This small molecule binds to this protein.
Small molecule (SMILES): Cc1ccc(-c2c(C)noc2C)cc1S(=O)(=O)NC1CCCC1

Sequence of chain 1.A:
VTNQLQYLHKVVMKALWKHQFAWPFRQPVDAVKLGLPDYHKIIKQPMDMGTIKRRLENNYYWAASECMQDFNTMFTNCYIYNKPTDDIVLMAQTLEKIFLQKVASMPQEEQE

Binding-site contacts:
Ligand atom O2 contacts residue LEU62 of chain 1.A at 3.4 Å.
Ligand atom C16 contacts residue ASP115 of chain 1.A at 3.9 Å.
Ligand atom C12 contacts residue ILE116 of chain 1.A at 4.4 Å (hydrophobic).
Ligand atom C10 contacts residue TRP51 of chain 1.A at 3.6 Å (hydrophobic).
Ligand atom C16 contacts residue ILE116 of chain 1.A at 4.0 Å (hydrophobic).
Ligand atom C2 contacts residue VAL57 of chain 1.A at 4.1 Å (hydrophobic).
Ligand atom C4 contacts residue ASN110 of chain 1.A at 3.4 Å.
Ligand atom N1 contacts residue CYS106 of chain 1.A at 4.1 Å.
Ligand atom C6 contacts residue ILE116 of chain 1.A at 4.3 Å (hydrophobic).
Ligand atom C11 contacts residue LEU62 of chain 1.A at 3.9 Å (hydrophobic).
Ligand atom N1 contacts residue ILE116 of chain 1.A at 4.4 Å.
Ligand atom N1 contacts residue VAL57 of chain 1.A at 4.0 Å.
Ligand atom C7 contacts residue PRO52 of chain 1.A at 3.6 Å (hydrophobic).
Ligand atom C10 contacts residue LEU62 of chain 1.A at 3.5 Å (hydrophobic).
Ligand atom C15 contacts residue TRP51 of chain 1.A at 3.7 Å (hydrophobic).
Ligand atom C14 contacts residue TRP51 of chain 1.A at 3.4 Å (hydrophobic).
Ligand atom C8 contacts residue LEU62 of chain 1.A at 3.9 Å (hydrophobic).
Ligand atom C16 contacts residue MET119 of chain 1.A at 3.8 Å (hydrophobic).
Ligand atom C1 contacts residue ILE116 of chain 1.A at 4.0 Å (hydrophobic).
Ligand atom C4 contacts residue TYR109 of chain 1.A at 4.0 Å (hydrophobic).
Ligand atom O1 contacts residue ASN110 of chain 1.A at 3.1 Å (h-bond).
Ligand atom C6 contacts residue LEU62 of chain 1.A at 4.1 Å (hydrophobic).
Ligand atom N1 contacts residue ASN110 of chain 1.A at 3.8 Å.
Ligand atom C1 contacts residue PHE53 of chain 1.A at 3.4 Å (hydrophobic).
Ligand atom O1 contacts residue TYR67 of chain 1.A at 4.0 Å.
Ligand atom C8 contacts residue PRO52 of chain 1.A at 3.6 Å (hydrophobic).
Ligand atom C7 contacts residue LEU62 of chain 1.A at 3.9 Å (hydrophobic).
Ligand atom S contacts residue LEU62 of chain 1.A at 4.3 Å.
Ligand atom C2 contacts residue ILE116 of chain 1.A at 3.9 Å (hydrophobic).
Ligand atom C1 contacts residue PRO52 of chain 1.A at 3.4 Å (hydrophobic).
Ligand atom C12 contacts residue LEU62 of chain 1.A at 4.3 Å (hydrophobic).
Ligand atom C15 contacts residue MET119 of chain 1.A at 3.4 Å (hydrophobic).
Ligand atom C15 contacts residue PRO52 of chain 1.A at 4.1 Å (hydrophobic).
Ligand atom O1 contacts residue VAL57 of chain 1.A at 4.4 Å.
Ligand atom C3 contacts residue ASN110 of chain 1.A at 3.8 Å.
Ligand atom C5 contacts residue ILE116 of chain 1.A at 4.0 Å (hydrophobic).
Ligand atom C9 contacts residue PRO52 of chain 1.A at 4.3 Å (hydrophobic).
Ligand atom C14 contacts residue PRO52 of chain 1.A at 4.0 Å (hydrophobic).
Ligand atom C4 contacts residue LEU64 of chain 1.A at 3.6 Å (hydrophobic).
Ligand atom C9 contacts residue LEU62 of chain 1.A at 3.6 Å (hydrophobic).